Binding-site contacts:
Ligand atom CG2 contacts residue PHE76 of chain 4.B at 3.8 Å (hydrophobic).

Sequence of chain 4.B:
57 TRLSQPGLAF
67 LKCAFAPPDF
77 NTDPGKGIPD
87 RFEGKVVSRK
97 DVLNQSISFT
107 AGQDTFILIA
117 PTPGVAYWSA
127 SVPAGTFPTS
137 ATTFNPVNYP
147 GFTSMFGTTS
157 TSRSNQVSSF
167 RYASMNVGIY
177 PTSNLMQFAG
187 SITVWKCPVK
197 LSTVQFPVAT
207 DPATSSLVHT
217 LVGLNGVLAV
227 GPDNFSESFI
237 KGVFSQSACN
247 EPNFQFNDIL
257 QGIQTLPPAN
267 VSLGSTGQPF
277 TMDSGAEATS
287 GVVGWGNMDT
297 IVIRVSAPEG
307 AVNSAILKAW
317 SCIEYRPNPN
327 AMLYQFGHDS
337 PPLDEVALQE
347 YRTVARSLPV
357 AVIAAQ

A small-molecule ligand and the protein it binds are described below.
Small molecule (SMILES): CC(C)[C@H](NC(=O)[C@H](CCCN=C(N)N)NC(=O)[C@@H](N)CCC(=O)O)C(=O)N[C@H](C=O)CCCCN